Binding-site contacts:
Ligand atom C3 contacts residue VAL63 of chain 1.A at 3.3 Å (hydrophobic).
Ligand atom C7 contacts residue ASP64 of chain 1.A at 3.8 Å.
Ligand atom C7 contacts residue ASN96 of chain 1.A at 3.2 Å.
Ligand atom O5 contacts residue ASN96 of chain 1.A at 2.4 Å (h-bond).
Ligand atom C2 contacts residue ASN96 of chain 1.A at 2.7 Å.
Ligand atom O3 contacts residue ARG44 of chain 1.A at 3.3 Å (salt-bridge).
Ligand atom O4 contacts residue ARG44 of chain 1.A at 3.4 Å (salt-bridge).
Ligand atom C6 contacts residue TYR41 of chain 1.A at 3.8 Å (hydrophobic).
Ligand atom O3 contacts residue THR194 of chain 1.A at 3.4 Å (h-bond).
Ligand atom C2 contacts residue GLN196 of chain 1.A at 3.5 Å.
Ligand atom N2 contacts residue ASN96 of chain 1.A at 3.0 Å (h-bond).
Ligand atom C5 contacts residue ASN96 of chain 1.A at 3.3 Å.
Ligand atom O7 contacts residue ASN96 of chain 1.A at 3.0 Å (h-bond).
Ligand atom C8 contacts residue ASP64 of chain 1.A at 3.8 Å.
Ligand atom O6 contacts residue GLN196 of chain 1.A at 3.6 Å.
Ligand atom C2 contacts residue VAL63 of chain 1.A at 3.5 Å (hydrophobic).
Ligand atom C1 contacts residue THR98 of chain 1.A at 3.3 Å.
Ligand atom C3 contacts residue ASN96 of chain 1.A at 3.7 Å.
Ligand atom C1 contacts residue ASN96 of chain 1.A at 1.4 Å.
Ligand atom O6 contacts residue TYR41 of chain 1.A at 3.1 Å (h-bond).
Ligand atom O4 contacts residue GLN196 of chain 1.A at 3.4 Å (h-bond).
Ligand atom O5 contacts residue GLN196 of chain 1.A at 3.9 Å.
Ligand atom C6 contacts residue ILE176 of chain 1.A at 3.7 Å (hydrophobic).
Ligand atom C2 contacts residue SER43 of chain 1.A at 3.8 Å.
Ligand atom O2 contacts residue ARG198 of chain 1.H at 3.5 Å (salt-bridge).
Ligand atom O3 contacts residue VAL63 of chain 1.A at 2.7 Å.
Ligand atom O4 contacts residue VAL63 of chain 1.A at 3.8 Å.
Ligand atom O2 contacts residue LEU61 of chain 1.A at 3.3 Å.
Ligand atom N2 contacts residue ASP64 of chain 1.A at 3.2 Å (salt-bridge).
Ligand atom O3 contacts residue SER43 of chain 1.A at 3.6 Å.
Ligand atom C1 contacts residue GLN196 of chain 1.A at 3.4 Å.
Ligand atom O2 contacts residue THR194 of chain 1.A at 3.0 Å (h-bond).
Ligand atom O2 contacts residue TYR41 of chain 1.A at 3.5 Å.
Ligand atom C5 contacts residue TYR41 of chain 1.A at 3.9 Å (hydrophobic).
Ligand atom O3 contacts residue TYR41 of chain 1.A at 3.7 Å.
Ligand atom C6 contacts residue GLN94 of chain 1.A at 3.5 Å.
Ligand atom O6 contacts residue ILE176 of chain 1.A at 3.0 Å (h-bond).
Ligand atom O2 contacts residue GLN196 of chain 1.A at 3.8 Å.
Ligand atom O5 contacts residue TYR41 of chain 1.A at 3.3 Å.
Ligand atom C3 contacts residue SER43 of chain 1.A at 3.5 Å.

Sequence of chain 1.H:
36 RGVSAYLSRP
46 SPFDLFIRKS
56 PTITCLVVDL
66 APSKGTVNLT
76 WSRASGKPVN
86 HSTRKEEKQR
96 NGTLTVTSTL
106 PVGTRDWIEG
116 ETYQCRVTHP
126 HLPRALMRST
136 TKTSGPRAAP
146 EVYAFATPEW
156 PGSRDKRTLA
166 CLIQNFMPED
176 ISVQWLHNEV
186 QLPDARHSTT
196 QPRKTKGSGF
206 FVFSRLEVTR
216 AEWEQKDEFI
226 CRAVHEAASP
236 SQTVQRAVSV

A small-molecule ligand and the protein it binds are described below.
Small molecule (SMILES): CC(=O)N[C@H]1[C@H](O[C@H]2[C@H](O)[C@@H](NC(C)=O)CO[C@@H]2CO)O[C@H](CO)[C@@H](O[C@@H]2O[C@H](CO[C@H]3O[C@H](CO)[C@@H](O)[C@H](O)[C@@H]3O)[C@@H](O)[C@H](O[C@H]3O[C@H](CO[C@H]4O[C@H](CO)[C@@H](O)[C@H](O)[C@@H]4O)[C@@H](O)[C@H](O)[C@@H]3O[C@H]3O[C@H](CO)[C@@H](O)[C@H](O)[C@@H]3O)[C@@H]2O)[C@@H]1O

Sequence of chain 1.A:
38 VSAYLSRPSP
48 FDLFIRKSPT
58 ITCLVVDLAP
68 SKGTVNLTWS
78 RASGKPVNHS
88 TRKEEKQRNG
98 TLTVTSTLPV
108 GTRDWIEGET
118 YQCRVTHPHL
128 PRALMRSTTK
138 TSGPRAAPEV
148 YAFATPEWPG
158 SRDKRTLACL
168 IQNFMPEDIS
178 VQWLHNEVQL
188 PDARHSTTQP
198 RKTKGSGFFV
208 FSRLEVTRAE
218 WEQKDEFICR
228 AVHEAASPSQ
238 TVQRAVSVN